Sequence of chain 57.C:
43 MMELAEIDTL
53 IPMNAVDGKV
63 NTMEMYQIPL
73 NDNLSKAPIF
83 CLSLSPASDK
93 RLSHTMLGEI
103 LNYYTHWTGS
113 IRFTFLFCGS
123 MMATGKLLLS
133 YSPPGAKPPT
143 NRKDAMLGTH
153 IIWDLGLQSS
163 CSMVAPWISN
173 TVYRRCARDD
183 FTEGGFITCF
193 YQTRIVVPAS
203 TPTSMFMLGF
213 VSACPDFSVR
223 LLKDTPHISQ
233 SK

Binding-site contacts:
Ligand atom CB contacts residue SER86 of chain 58.A at 3.9 Å.
Ligand atom NH2 contacts residue PHE100 of chain 58.A at 2.8 Å (h-bond).
Ligand atom CA contacts residue SER233 of chain 57.C at 3.6 Å.
Ligand atom NH1 contacts residue LEU87 of chain 58.A at 3.9 Å.
Ligand atom O contacts residue LYS234 of chain 57.C at 3.4 Å.
Ligand atom NH2 contacts residue LEU87 of chain 58.A at 3.9 Å.
Ligand atom NH2 contacts residue SER86 of chain 58.A at 3.5 Å (h-bond).
Ligand atom O contacts residue SER86 of chain 58.A at 2.8 Å (h-bond).
Ligand atom CA contacts residue LYS234 of chain 57.C at 2.5 Å.
Ligand atom C contacts residue THR88 of chain 58.A at 4.2 Å.
Ligand atom CA contacts residue SER86 of chain 58.A at 4.0 Å.
Ligand atom CZ contacts residue SER86 of chain 58.A at 3.2 Å.
Ligand atom CG contacts residue SER86 of chain 58.A at 4.2 Å.
Ligand atom CZ contacts residue PHE100 of chain 58.A at 4.1 Å (hydrophobic).
Ligand atom NH1 contacts residue LYS98 of chain 58.A at 3.7 Å.
Ligand atom C contacts residue SER86 of chain 58.A at 3.6 Å.
Ligand atom NH1 contacts residue THR88 of chain 58.A at 3.8 Å.
Ligand atom CD1 contacts residue ILE84 of chain 58.A at 4.0 Å (hydrophobic).
Ligand atom NE contacts residue ASN101 of chain 58.A at 3.0 Å (h-bond).
Ligand atom CB contacts residue LYS234 of chain 57.C at 3.9 Å.
Ligand atom C contacts residue LYS234 of chain 57.C at 3.0 Å.
Ligand atom N contacts residue LYS234 of chain 57.C at 1.5 Å.
Ligand atom N contacts residue SER86 of chain 58.A at 4.0 Å.
Ligand atom C contacts residue LYS98 of chain 58.A at 3.7 Å.
Ligand atom CZ contacts residue LYS98 of chain 58.A at 3.7 Å.
Ligand atom NH2 contacts residue LYS97 of chain 58.A at 3.6 Å (salt-bridge).
Ligand atom NH1 contacts residue SER86 of chain 58.A at 3.4 Å (h-bond).
Ligand atom NH2 contacts residue LYS98 of chain 58.A at 2.7 Å (salt-bridge).
Ligand atom N contacts residue LYS234 of chain 57.C at 3.6 Å.
Ligand atom CD contacts residue SER86 of chain 58.A at 3.5 Å.
Ligand atom NH2 contacts residue ASN101 of chain 58.A at 3.7 Å.
Ligand atom CD2 contacts residue ILE84 of chain 58.A at 3.9 Å (hydrophobic).
Ligand atom NE contacts residue SER86 of chain 58.A at 3.6 Å.
Ligand atom CB contacts residue SER233 of chain 57.C at 4.1 Å.
Ligand atom O contacts residue LYS98 of chain 58.A at 3.8 Å.
Ligand atom CZ contacts residue LEU87 of chain 58.A at 4.2 Å (hydrophobic).
Ligand atom CZ contacts residue ASN101 of chain 58.A at 3.7 Å.
Ligand atom CD contacts residue ASN101 of chain 58.A at 3.2 Å.
Ligand atom O contacts residue THR88 of chain 58.A at 3.7 Å.
Ligand atom N contacts residue SER233 of chain 57.C at 3.0 Å (h-bond).

A small-molecule ligand and the protein it binds are described below.
Small molecule (SMILES): CC[C@H](C)[C@H](NC(=O)[C@@H](N)CC(C)C)C(=O)NCC(=O)N[C@@H](CCCN=C(N)N)C(=O)N[C@H](C=O)[C@@H](C)O

Sequence of chain 58.A:
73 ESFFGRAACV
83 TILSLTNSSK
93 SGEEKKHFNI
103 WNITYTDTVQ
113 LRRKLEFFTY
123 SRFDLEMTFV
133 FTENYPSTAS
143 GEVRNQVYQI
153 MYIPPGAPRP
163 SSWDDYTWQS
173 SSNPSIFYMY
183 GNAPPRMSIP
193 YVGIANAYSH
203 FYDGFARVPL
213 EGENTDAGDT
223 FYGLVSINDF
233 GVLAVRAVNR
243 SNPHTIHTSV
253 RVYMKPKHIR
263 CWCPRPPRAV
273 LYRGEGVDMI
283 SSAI